Binding-site contacts:
Ligand atom O5 contacts residue ASN59 of chain 1.A at 2.4 Å (h-bond).
Ligand atom C8 contacts residue SER61 of chain 1.A at 3.3 Å.
Ligand atom O7 contacts residue ASN59 of chain 1.A at 3.0 Å (h-bond).
Ligand atom C7 contacts residue SER61 of chain 1.A at 3.6 Å.
Ligand atom C3 contacts residue ASN59 of chain 1.A at 3.8 Å.
Ligand atom C1 contacts residue ASN54 of chain 1.A at 4.5 Å.
Ligand atom O7 contacts residue SER60 of chain 1.A at 3.4 Å.
Ligand atom C7 contacts residue VAL52 of chain 1.A at 4.5 Å (hydrophobic).
Ligand atom C5 contacts residue ASN59 of chain 1.A at 3.6 Å.
Ligand atom C1 contacts residue ASN59 of chain 1.A at 1.4 Å.
Ligand atom O7 contacts residue SER61 of chain 1.A at 3.0 Å (h-bond).
Ligand atom C4 contacts residue ASN59 of chain 1.A at 4.3 Å.
Ligand atom C8 contacts residue VAL52 of chain 1.A at 3.8 Å (hydrophobic).
Ligand atom C7 contacts residue SER60 of chain 1.A at 4.4 Å.
Ligand atom C7 contacts residue ASN59 of chain 1.A at 3.3 Å.
Ligand atom O7 contacts residue VAL52 of chain 1.A at 4.3 Å.
Ligand atom N2 contacts residue ASN54 of chain 1.A at 4.3 Å.
Ligand atom C2 contacts residue ASN59 of chain 1.A at 2.5 Å.
Ligand atom N2 contacts residue ASN59 of chain 1.A at 3.0 Å (h-bond).

The small molecule below binds the protein below.
Small molecule (SMILES): CC(=O)N[C@@H]1[C@@H](O)[C@H](O)[C@@H](CO)O[C@H]1O

Sequence of chain 1.A:
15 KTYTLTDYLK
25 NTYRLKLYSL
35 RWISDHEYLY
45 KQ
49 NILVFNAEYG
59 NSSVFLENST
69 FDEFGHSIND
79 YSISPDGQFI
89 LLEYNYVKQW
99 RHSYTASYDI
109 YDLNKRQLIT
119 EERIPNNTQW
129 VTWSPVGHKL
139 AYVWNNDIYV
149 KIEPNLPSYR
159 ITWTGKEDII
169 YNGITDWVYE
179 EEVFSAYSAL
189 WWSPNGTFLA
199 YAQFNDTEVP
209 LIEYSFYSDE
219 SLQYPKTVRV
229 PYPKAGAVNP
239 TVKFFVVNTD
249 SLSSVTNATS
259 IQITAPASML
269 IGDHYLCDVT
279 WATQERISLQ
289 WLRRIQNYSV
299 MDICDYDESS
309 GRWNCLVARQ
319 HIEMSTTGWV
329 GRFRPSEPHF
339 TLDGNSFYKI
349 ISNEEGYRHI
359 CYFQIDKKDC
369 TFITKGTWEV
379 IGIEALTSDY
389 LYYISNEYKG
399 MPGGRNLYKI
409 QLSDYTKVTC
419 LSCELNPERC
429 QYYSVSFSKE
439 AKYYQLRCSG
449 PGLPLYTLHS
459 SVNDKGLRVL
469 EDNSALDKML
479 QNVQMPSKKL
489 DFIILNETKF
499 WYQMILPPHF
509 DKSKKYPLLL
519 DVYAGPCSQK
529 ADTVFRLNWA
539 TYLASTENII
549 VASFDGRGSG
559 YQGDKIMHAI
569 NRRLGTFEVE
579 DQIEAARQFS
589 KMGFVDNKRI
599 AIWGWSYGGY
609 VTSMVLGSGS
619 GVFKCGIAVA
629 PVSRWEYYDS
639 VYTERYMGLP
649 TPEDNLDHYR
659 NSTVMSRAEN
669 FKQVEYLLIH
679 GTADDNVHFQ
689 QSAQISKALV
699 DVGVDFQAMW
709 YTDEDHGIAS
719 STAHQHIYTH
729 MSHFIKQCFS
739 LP